The small molecule below binds the protein below.
Small molecule (SMILES): CC(C)C[C@H](NC(=O)OC1CC2(CCN(C(=O)OC(C)(C)C)CC2)C1)C(=O)N[C@@H](C[C@@H]1CCNC1=O)[C@@H](O)S(=O)(=O)O

Sequence of chain 1.A:
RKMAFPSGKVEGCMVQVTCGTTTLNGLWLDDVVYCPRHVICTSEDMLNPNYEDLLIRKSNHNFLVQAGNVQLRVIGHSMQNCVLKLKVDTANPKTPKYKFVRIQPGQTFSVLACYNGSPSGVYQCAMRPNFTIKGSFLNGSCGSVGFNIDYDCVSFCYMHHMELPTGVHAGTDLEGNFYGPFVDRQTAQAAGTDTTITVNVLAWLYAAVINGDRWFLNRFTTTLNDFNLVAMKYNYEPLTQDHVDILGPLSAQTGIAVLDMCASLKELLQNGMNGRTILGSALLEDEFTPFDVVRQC

Binding-site contacts:
Ligand atom C23 contacts residue CYS149 of chain 1.A at 2.7 Å (hydrophobic).
Ligand atom O38 contacts residue GLU170 of chain 1.A at 3.1 Å (salt-bridge).
Ligand atom O32 contacts residue HIS167 of chain 1.A at 2.8 Å (h-bond).
Ligand atom O32 contacts residue HIS176 of chain 1.A at 3.5 Å.
Ligand atom C35 contacts residue GLN193 of chain 1.A at 3.6 Å.
Ligand atom C06 contacts residue PRO172 of chain 1.A at 3.4 Å (hydrophobic).
Ligand atom O32 contacts residue GLU170 of chain 1.A at 3.5 Å.
Ligand atom O25 contacts residue SER148 of chain 1.A at 3.4 Å (h-bond).
Ligand atom O25 contacts residue CYS149 of chain 1.A at 2.7 Å (h-bond).
Ligand atom N19 contacts residue GLN193 of chain 1.A at 2.8 Å (h-bond).
Ligand atom C06 contacts residue GLY174 of chain 1.A at 3.6 Å.
Ligand atom C14 contacts residue PRO172 of chain 1.A at 3.6 Å (hydrophobic).
Ligand atom O32 contacts residue PHE144 of chain 1.A at 3.6 Å.
Ligand atom C26 contacts residue CYS149 of chain 1.A at 3.2 Å (hydrophobic).
Ligand atom O25 contacts residue GLY147 of chain 1.A at 3.4 Å (h-bond).
Ligand atom C28 contacts residue GLU170 of chain 1.A at 3.5 Å.
Ligand atom C20 contacts residue HIS168 of chain 1.A at 3.6 Å.
Ligand atom C13 contacts residue LEU171 of chain 1.A at 3.7 Å (hydrophobic).
Ligand atom C21 contacts residue HIS168 of chain 1.A at 3.7 Å.
Ligand atom C14 contacts residue LEU171 of chain 1.A at 3.7 Å (hydrophobic).
Ligand atom O17 contacts residue GLN193 of chain 1.A at 3.1 Å (h-bond).
Ligand atom C18 contacts residue GLN193 of chain 1.A at 3.7 Å.
Ligand atom N29 contacts residue PHE144 of chain 1.A at 3.2 Å (h-bond).
Ligand atom O38 contacts residue MET169 of chain 1.A at 3.5 Å.
Ligand atom N29 contacts residue GLU170 of chain 1.A at 3.0 Å (salt-bridge).
Ligand atom C31 contacts residue ASN146 of chain 1.A at 3.2 Å.
Ligand atom N22 contacts residue CYS149 of chain 1.A at 3.0 Å (h-bond).
Ligand atom C36 contacts residue ASP191 of chain 1.A at 3.8 Å.
Ligand atom N22 contacts residue HIS168 of chain 1.A at 2.9 Å (h-bond).
Ligand atom C34 contacts residue GLN193 of chain 1.A at 3.6 Å.
Ligand atom C24 contacts residue CYS149 of chain 1.A at 1.8 Å (hydrophobic).
Ligand atom C30 contacts residue ASN146 of chain 1.A at 3.2 Å.
Ligand atom C36 contacts residue ARG192 of chain 1.A at 3.8 Å.
Ligand atom O17 contacts residue GLU170 of chain 1.A at 3.8 Å.
Ligand atom O32 contacts residue MET169 of chain 1.A at 3.8 Å.
Ligand atom C16 contacts residue GLN193 of chain 1.A at 3.3 Å.
Ligand atom C37 contacts residue MET53 of chain 1.A at 3.8 Å (hydrophobic).
Ligand atom C13 contacts residue GLU170 of chain 1.A at 3.8 Å.
Ligand atom C20 contacts residue GLN193 of chain 1.A at 3.7 Å.
Ligand atom C15 contacts residue GLN193 of chain 1.A at 3.8 Å.